Binding-site contacts:
Ligand atom N27 contacts residue TRP108 of chain 1.A at 2.8 Å (h-bond).
Ligand atom N30 contacts residue ARG85 of chain 1.A at 3.2 Å (salt-bridge).
Ligand atom C13 contacts residue ARG81 of chain 1.A at 3.8 Å.
Ligand atom C4 contacts residue ASP80 of chain 1.A at 3.7 Å.
Ligand atom O7 contacts residue ARG305 of chain 1.A at 3.0 Å (salt-bridge).
Ligand atom O7 contacts residue TYR340 of chain 1.A at 3.0 Å (h-bond).
Ligand atom O9 contacts residue ASP80 of chain 1.A at 2.7 Å (salt-bridge).
Ligand atom C39 contacts residue ALA176 of chain 1.A at 3.7 Å (hydrophobic).
Ligand atom C37 contacts residue GLU207 of chain 1.A at 3.8 Å.
Ligand atom N30 contacts residue GLU48 of chain 1.A at 3.7 Å.
Ligand atom C5 contacts residue TYR340 of chain 1.A at 3.4 Å (hydrophobic).
Ligand atom C3 contacts residue GLU207 of chain 1.A at 3.8 Å.
Ligand atom C2 contacts residue ASP80 of chain 1.A at 3.1 Å.
Ligand atom C26 contacts residue TRP108 of chain 1.A at 3.8 Å (hydrophobic).
Ligand atom N30 contacts residue ASP80 of chain 1.A at 3.0 Å (salt-bridge).
Ligand atom C1 contacts residue GLU48 of chain 1.A at 3.7 Å.
Ligand atom C1 contacts residue ASP80 of chain 1.A at 3.1 Å.
Ligand atom C6 contacts residue TYR340 of chain 1.A at 2.9 Å (hydrophobic).
Ligand atom C4 contacts residue TYR340 of chain 1.A at 3.6 Å (hydrophobic).
Ligand atom C38 contacts residue ARG223 of chain 1.A at 3.7 Å.
Ligand atom C36 contacts residue ARG154 of chain 1.A at 3.9 Å.
Ligand atom C2 contacts residue TYR340 of chain 1.A at 3.7 Å (hydrophobic).
Ligand atom O8 contacts residue ARG47 of chain 1.A at 2.9 Å (salt-bridge).
Ligand atom O7 contacts residue ARG223 of chain 1.A at 3.0 Å (salt-bridge).
Ligand atom C6 contacts residue ARG305 of chain 1.A at 3.6 Å.
Ligand atom C1 contacts residue ARG47 of chain 1.A at 3.7 Å.
Ligand atom C15 contacts residue ARG154 of chain 1.A at 3.6 Å.
Ligand atom O8 contacts residue TYR340 of chain 1.A at 3.1 Å (h-bond).
Ligand atom C5 contacts residue ASP80 of chain 1.A at 3.5 Å.
Ligand atom N25 contacts residue GLU48 of chain 1.A at 3.8 Å.
Ligand atom C3 contacts residue TYR340 of chain 1.A at 3.4 Å (hydrophobic).
Ligand atom O8 contacts residue ARG305 of chain 1.A at 2.9 Å (salt-bridge).
Ligand atom C38 contacts residue GLU206 of chain 1.A at 3.2 Å.
Ligand atom O14 contacts residue ASP80 of chain 1.A at 3.5 Å.
Ligand atom N27 contacts residue GLU157 of chain 1.A at 3.0 Å (salt-bridge).
Ligand atom C1 contacts residue TYR340 of chain 1.A at 3.1 Å (hydrophobic).
Ligand atom C37 contacts residue GLU206 of chain 1.A at 3.4 Å.
Ligand atom C26 contacts residue ASP80 of chain 1.A at 3.9 Å.
Ligand atom O14 contacts residue ARG81 of chain 1.A at 2.7 Å (salt-bridge).
Ligand atom C26 contacts residue GLU48 of chain 1.A at 3.7 Å.

This small molecule binds to this protein.
Small molecule (SMILES): CCC(CC)[C@H](NC(C)=O)[C@@H]1[C@H](O)[C@@H](C(=O)O)C[C@H]1NC(=N)N

Sequence of chain 1.A:
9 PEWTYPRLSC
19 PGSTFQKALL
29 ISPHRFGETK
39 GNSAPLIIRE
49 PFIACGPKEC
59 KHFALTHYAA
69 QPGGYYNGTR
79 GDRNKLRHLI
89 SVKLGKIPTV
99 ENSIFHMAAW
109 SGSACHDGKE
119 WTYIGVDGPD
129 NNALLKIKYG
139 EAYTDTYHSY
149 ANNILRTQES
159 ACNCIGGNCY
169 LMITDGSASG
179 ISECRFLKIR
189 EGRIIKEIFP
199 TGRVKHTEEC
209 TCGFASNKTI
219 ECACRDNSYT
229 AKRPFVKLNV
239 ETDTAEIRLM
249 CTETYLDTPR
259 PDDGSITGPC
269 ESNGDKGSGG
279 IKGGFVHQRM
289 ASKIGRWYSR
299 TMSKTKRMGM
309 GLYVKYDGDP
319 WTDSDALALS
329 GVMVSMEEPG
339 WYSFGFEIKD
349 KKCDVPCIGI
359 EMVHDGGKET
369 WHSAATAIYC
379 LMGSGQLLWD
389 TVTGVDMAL